Sequence of chain 1.A:
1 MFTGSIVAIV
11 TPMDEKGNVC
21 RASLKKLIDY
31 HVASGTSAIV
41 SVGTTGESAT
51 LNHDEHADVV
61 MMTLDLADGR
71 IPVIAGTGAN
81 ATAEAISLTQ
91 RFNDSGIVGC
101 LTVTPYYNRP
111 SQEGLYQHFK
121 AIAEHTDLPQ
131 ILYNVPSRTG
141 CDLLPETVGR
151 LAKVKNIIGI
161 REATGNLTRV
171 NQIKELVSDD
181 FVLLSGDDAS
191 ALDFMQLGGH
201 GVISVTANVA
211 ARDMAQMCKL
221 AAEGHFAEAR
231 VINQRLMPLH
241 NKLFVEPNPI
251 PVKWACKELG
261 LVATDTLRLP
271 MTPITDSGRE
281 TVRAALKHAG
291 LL

Binding-site contacts:
Ligand atom CA contacts residue THR44 of chain 1.A at 3.8 Å.
Ligand atom O3 contacts residue THR44 of chain 1.A at 3.3 Å (h-bond).
Ligand atom O contacts residue GLY43 of chain 1.A at 3.5 Å.
Ligand atom C contacts residue THR44 of chain 1.A at 4.0 Å.
Ligand atom C contacts residue LEU101 of chain 1.A at 4.2 Å (hydrophobic).
Ligand atom OXT contacts residue TYR133 of chain 1.A at 3.1 Å.
Ligand atom O3 contacts residue GLY43 of chain 1.A at 4.1 Å.
Ligand atom C contacts residue ILE203 of chain 1.A at 4.4 Å (hydrophobic).
Ligand atom C contacts residue ALA8 of chain 1.A at 4.1 Å (hydrophobic).
Ligand atom C contacts residue TYR133 of chain 1.A at 3.5 Å (hydrophobic).
Ligand atom O contacts residue ALA8 of chain 1.A at 4.4 Å.
Ligand atom O3 contacts residue ALA8 of chain 1.A at 3.4 Å.
Ligand atom CA contacts residue THR45 of chain 1.A at 3.5 Å.
Ligand atom O contacts residue TYR133 of chain 1.A at 4.0 Å.
Ligand atom O contacts residue VAL40 of chain 1.A at 4.3 Å.
Ligand atom CA contacts residue TYR133 of chain 1.A at 3.8 Å (hydrophobic).
Ligand atom CB contacts residue THR45 of chain 1.A at 3.7 Å.
Ligand atom OXT contacts residue LEU101 of chain 1.A at 3.8 Å.
Ligand atom CA contacts residue ALA8 of chain 1.A at 3.6 Å (hydrophobic).
Ligand atom CB contacts residue TYR133 of chain 1.A at 3.6 Å (hydrophobic).
Ligand atom CB contacts residue VAL205 of chain 1.A at 4.1 Å (hydrophobic).
Ligand atom O contacts residue THR44 of chain 1.A at 3.2 Å (h-bond).
Ligand atom OXT contacts residue ILE203 of chain 1.A at 3.9 Å.
Ligand atom O contacts residue LEU101 of chain 1.A at 3.6 Å.
Ligand atom CB contacts residue ALA8 of chain 1.A at 4.2 Å (hydrophobic).
Ligand atom O3 contacts residue THR45 of chain 1.A at 2.6 Å (h-bond).

A small-molecule ligand and the protein it binds are described below.
Small molecule (SMILES): CC(=O)C(=O)O